Sequence of chain 1.C:
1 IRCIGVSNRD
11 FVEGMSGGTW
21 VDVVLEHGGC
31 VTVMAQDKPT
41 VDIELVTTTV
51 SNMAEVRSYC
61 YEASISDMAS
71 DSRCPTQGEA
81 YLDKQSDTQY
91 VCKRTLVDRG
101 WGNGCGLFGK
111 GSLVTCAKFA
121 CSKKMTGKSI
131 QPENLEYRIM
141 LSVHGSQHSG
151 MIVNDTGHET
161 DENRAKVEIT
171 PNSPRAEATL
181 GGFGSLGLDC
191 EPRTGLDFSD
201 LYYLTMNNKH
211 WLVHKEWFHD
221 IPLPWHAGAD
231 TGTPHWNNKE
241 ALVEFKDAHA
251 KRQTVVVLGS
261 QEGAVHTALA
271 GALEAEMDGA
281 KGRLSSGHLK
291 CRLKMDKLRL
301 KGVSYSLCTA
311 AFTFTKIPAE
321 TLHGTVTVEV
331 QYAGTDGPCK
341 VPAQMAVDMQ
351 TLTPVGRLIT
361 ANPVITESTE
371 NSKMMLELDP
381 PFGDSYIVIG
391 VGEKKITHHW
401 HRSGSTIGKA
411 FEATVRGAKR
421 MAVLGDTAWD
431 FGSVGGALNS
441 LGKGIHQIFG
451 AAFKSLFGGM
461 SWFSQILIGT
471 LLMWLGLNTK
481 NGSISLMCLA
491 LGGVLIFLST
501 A

Binding-site contacts:
Ligand atom O6 contacts residue THR156 of chain 1.C at 2.7 Å (h-bond).
Ligand atom O5 contacts residue ASN154 of chain 1.C at 4.1 Å.
Ligand atom O7 contacts residue GLY150 of chain 1.C at 4.2 Å.
Ligand atom C2 contacts residue ASN154 of chain 1.C at 3.6 Å.
Ligand atom C7 contacts residue ASN154 of chain 1.C at 2.2 Å.
Ligand atom O7 contacts residue VAL153 of chain 1.C at 4.1 Å.
Ligand atom C1 contacts residue ASN154 of chain 1.C at 3.0 Å.
Ligand atom N2 contacts residue ASN154 of chain 1.C at 3.2 Å (h-bond).
Ligand atom C8 contacts residue ASN154 of chain 1.C at 2.3 Å.
Ligand atom C6 contacts residue THR156 of chain 1.C at 3.7 Å.
Ligand atom C1 contacts residue THR156 of chain 1.C at 4.2 Å.
Ligand atom O7 contacts residue ASN154 of chain 1.C at 2.1 Å (h-bond).
Ligand atom C5 contacts residue THR156 of chain 1.C at 4.1 Å.
Ligand atom O5 contacts residue THR156 of chain 1.C at 4.0 Å.

A protein and the small-molecule ligand that binds it are described below.
Small molecule (SMILES): CC(=O)N[C@H]1[C@H](O[C@H]2[C@H](O)[C@@H](NC(C)=O)CO[C@@H]2CO)O[C@H](CO)[C@@H](O)[C@@H]1O